This protein binds this small molecule.
Small molecule (SMILES): O=C(O)[C@@H]1CCCN1C(=O)[C@@H]1CCCN1C(=O)[C@@H]1CCCN1C(=O)[C@@H]1CCCN1C(=O)[C@@H]1CCCN1C(=O)[C@@H]1CCCN1C(=O)[C@@H]1CCCN1C(=O)[C@@H]1CCCN1C(=O)[C@@H]1CCCN1

Sequence of chain 1.A:
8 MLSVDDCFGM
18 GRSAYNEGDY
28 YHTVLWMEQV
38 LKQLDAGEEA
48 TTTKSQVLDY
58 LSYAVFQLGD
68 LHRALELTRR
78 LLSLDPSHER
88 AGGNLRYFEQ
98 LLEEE

Binding-site contacts:
Ligand atom CA contacts residue ARG87 of chain 1.A at 3.6 Å.
Ligand atom O contacts residue ASN23 of chain 1.A at 4.2 Å.
Ligand atom CG contacts residue ARG87 of chain 1.A at 3.5 Å.
Ligand atom CB contacts residue ASN23 of chain 1.A at 3.7 Å.
Ligand atom O contacts residue ARG19 of chain 1.A at 2.6 Å (salt-bridge).
Ligand atom C contacts residue ASN23 of chain 1.A at 3.6 Å.
Ligand atom CD contacts residue TYR57 of chain 1.A at 4.2 Å (hydrophobic).
Ligand atom CD contacts residue ARG87 of chain 1.A at 3.5 Å.
Ligand atom CG contacts residue TYR57 of chain 1.A at 4.2 Å (hydrophobic).
Ligand atom OXT contacts residue TYR57 of chain 1.A at 4.2 Å.
Ligand atom CB contacts residue TYR22 of chain 1.A at 3.5 Å (hydrophobic).
Ligand atom CB contacts residue ASP56 of chain 1.A at 3.9 Å.
Ligand atom CG contacts residue ASN91 of chain 1.A at 3.2 Å.
Ligand atom C contacts residue TYR57 of chain 1.A at 3.8 Å (hydrophobic).
Ligand atom CB contacts residue ARG87 of chain 1.A at 3.9 Å.
Ligand atom CG contacts residue GLY90 of chain 1.A at 4.2 Å.
Ligand atom CD contacts residue TYR60 of chain 1.A at 3.6 Å (hydrophobic).
Ligand atom CA contacts residue TYR22 of chain 1.A at 3.7 Å (hydrophobic).
Ligand atom CD contacts residue ASN91 of chain 1.A at 3.4 Å.
Ligand atom CD contacts residue TYR22 of chain 1.A at 3.2 Å (hydrophobic).
Ligand atom O contacts residue ARG87 of chain 1.A at 3.3 Å.
Ligand atom OXT contacts residue ARG19 of chain 1.A at 2.6 Å (salt-bridge).
Ligand atom N contacts residue TYR22 of chain 1.A at 3.3 Å (h-bond).
Ligand atom CB contacts residue TYR60 of chain 1.A at 3.4 Å (hydrophobic).
Ligand atom OXT contacts residue ASN23 of chain 1.A at 2.9 Å (h-bond).
Ligand atom O contacts residue TYR57 of chain 1.A at 2.8 Å (h-bond).
Ligand atom CA contacts residue TYR60 of chain 1.A at 3.9 Å (hydrophobic).
Ligand atom CG contacts residue TYR60 of chain 1.A at 4.1 Å (hydrophobic).
Ligand atom N contacts residue ASN23 of chain 1.A at 4.0 Å.
Ligand atom C contacts residue ARG19 of chain 1.A at 3.3 Å.
Ligand atom CG contacts residue TYR22 of chain 1.A at 3.8 Å (hydrophobic).
Ligand atom CB contacts residue TYR94 of chain 1.A at 4.0 Å (hydrophobic).
Ligand atom C contacts residue ARG87 of chain 1.A at 3.9 Å.
Ligand atom O contacts residue TYR22 of chain 1.A at 2.8 Å (h-bond).
Ligand atom CG contacts residue ASP56 of chain 1.A at 3.5 Å.
Ligand atom CA contacts residue ASN23 of chain 1.A at 3.1 Å.
Ligand atom N contacts residue ARG87 of chain 1.A at 3.8 Å.
Ligand atom CD contacts residue GLY90 of chain 1.A at 3.7 Å.
Ligand atom CB contacts residue TYR57 of chain 1.A at 3.6 Å (hydrophobic).
Ligand atom C contacts residue TYR22 of chain 1.A at 3.6 Å (hydrophobic).